Sequence of chain 1.B:
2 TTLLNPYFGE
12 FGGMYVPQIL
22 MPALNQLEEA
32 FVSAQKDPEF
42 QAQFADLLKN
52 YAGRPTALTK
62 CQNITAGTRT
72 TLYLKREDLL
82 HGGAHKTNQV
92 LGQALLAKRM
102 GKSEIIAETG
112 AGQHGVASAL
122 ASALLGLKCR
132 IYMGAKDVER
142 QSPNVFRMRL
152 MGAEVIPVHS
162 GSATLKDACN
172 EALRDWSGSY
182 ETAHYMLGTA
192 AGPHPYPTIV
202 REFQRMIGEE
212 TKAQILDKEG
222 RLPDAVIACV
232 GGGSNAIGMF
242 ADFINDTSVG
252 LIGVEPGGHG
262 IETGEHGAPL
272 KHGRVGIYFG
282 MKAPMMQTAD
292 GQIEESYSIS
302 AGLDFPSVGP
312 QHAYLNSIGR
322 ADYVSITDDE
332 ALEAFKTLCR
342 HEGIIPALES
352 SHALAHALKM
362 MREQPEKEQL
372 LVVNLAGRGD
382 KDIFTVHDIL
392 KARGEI

Sequence of chain 1.A:
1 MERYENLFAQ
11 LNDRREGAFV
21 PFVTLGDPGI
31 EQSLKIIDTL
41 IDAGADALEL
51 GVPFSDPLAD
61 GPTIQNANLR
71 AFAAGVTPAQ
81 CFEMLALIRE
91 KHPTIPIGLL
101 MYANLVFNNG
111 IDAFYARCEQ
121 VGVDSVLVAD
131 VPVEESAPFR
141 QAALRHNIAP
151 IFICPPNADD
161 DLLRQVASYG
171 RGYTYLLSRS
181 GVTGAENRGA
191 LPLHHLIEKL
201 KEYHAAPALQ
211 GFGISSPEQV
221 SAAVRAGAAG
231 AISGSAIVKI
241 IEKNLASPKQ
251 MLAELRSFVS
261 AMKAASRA

The small molecule below binds the protein below.
Small molecule (SMILES): O=P(O)(O)OCCNS(=O)(=O)c1ccc(OC(F)(F)F)cc1

Binding-site contacts:
Ligand atom C4 contacts residue LEU100 of chain 1.A at 3.6 Å (hydrophobic).
Ligand atom N13 contacts residue PHE22 of chain 1.A at 3.7 Å.
Ligand atom O21 contacts residue GLU49 of chain 1.A at 3.3 Å.
Ligand atom O7 contacts residue ALA129 of chain 1.A at 3.6 Å.
Ligand atom O18 contacts residue GLY213 of chain 1.A at 2.8 Å (h-bond).
Ligand atom O19 contacts residue GLY234 of chain 1.A at 3.7 Å.
Ligand atom C5 contacts residue THR183 of chain 1.A at 3.6 Å.
Ligand atom O18 contacts residue THR183 of chain 1.A at 3.7 Å.
Ligand atom O20 contacts residue SER235 of chain 1.A at 3.5 Å (h-bond).
Ligand atom O18 contacts residue GLY184 of chain 1.A at 2.8 Å (h-bond).
Ligand atom C14 contacts residue THR183 of chain 1.A at 3.3 Å.
Ligand atom P17 contacts residue SER235 of chain 1.A at 3.6 Å.
Ligand atom C6 contacts residue THR183 of chain 1.A at 3.8 Å.
Ligand atom F10 contacts residue ALA129 of chain 1.A at 3.4 Å.
Ligand atom O19 contacts residue ILE64 of chain 1.A at 3.5 Å.
Ligand atom F10 contacts residue LEU127 of chain 1.A at 3.5 Å.
Ligand atom O19 contacts residue GLY184 of chain 1.A at 3.7 Å.
Ligand atom F9F contacts residue ALA129 of chain 1.A at 3.2 Å.
Ligand atom O16 contacts residue PHE212 of chain 1.A at 3.5 Å.
Ligand atom F9F contacts residue ALA59 of chain 1.A at 3.7 Å.
Ligand atom C1 contacts residue PHE212 of chain 1.A at 3.7 Å (hydrophobic).
Ligand atom O22 contacts residue ILE232 of chain 1.A at 3.6 Å.
Ligand atom O21 contacts residue LEU100 of chain 1.A at 3.4 Å.
Ligand atom C5 contacts residue LEU100 of chain 1.A at 3.6 Å (hydrophobic).
Ligand atom P17 contacts residue GLY213 of chain 1.A at 3.8 Å.
Ligand atom F11 contacts residue PHE212 of chain 1.A at 3.7 Å.
Ligand atom P17 contacts residue GLY184 of chain 1.A at 3.8 Å.
Ligand atom C2 contacts residue PHE212 of chain 1.A at 3.7 Å (hydrophobic).
Ligand atom O7 contacts residue ALA59 of chain 1.A at 3.4 Å.
Ligand atom O22 contacts residue TYR175 of chain 1.A at 2.8 Å (h-bond).
Ligand atom F9F contacts residue PRO18 of chain 1.B at 3.5 Å.
Ligand atom O19 contacts residue SER235 of chain 1.A at 2.6 Å (h-bond).
Ligand atom F11 contacts residue ILE153 of chain 1.A at 3.4 Å.
Ligand atom C3 contacts residue LEU127 of chain 1.A at 3.8 Å (hydrophobic).
Ligand atom O21 contacts residue PHE22 of chain 1.A at 3.2 Å.
Ligand atom C3 contacts residue TYR175 of chain 1.A at 3.4 Å (hydrophobic).
Ligand atom O18 contacts residue PHE212 of chain 1.A at 3.4 Å.
Ligand atom F10 contacts residue ILE153 of chain 1.A at 3.5 Å.
Ligand atom O19 contacts residue THR183 of chain 1.A at 3.5 Å.
Ligand atom O20 contacts residue GLY234 of chain 1.A at 2.9 Å (h-bond).